The protein below binds the small molecule below.
Small molecule (SMILES): O=c1ccc2ccccc2o1

Sequence of chain 1.A:
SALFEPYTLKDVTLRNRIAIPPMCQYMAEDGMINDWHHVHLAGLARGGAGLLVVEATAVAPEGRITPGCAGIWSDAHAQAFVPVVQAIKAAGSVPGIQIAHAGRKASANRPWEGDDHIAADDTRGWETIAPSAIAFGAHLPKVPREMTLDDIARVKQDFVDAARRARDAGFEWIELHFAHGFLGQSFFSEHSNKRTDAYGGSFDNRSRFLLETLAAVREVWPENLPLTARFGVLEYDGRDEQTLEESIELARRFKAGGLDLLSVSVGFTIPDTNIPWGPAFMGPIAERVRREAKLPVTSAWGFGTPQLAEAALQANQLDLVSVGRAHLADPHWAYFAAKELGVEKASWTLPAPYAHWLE

Binding-site contacts:
Ligand atom C3 contacts residue COU1 of chain 1.E at 4.4 Å.
Ligand atom C1 contacts residue COU1 of chain 1.E at 4.1 Å.
Ligand atom C2 contacts residue ILE68 of chain 1.A at 3.6 Å (hydrophobic).
Ligand atom C4 contacts residue TYR29 of chain 1.A at 3.9 Å (hydrophobic).
Ligand atom C1 contacts residue FNR1 of chain 1.B at 3.2 Å.
Ligand atom C3 contacts residue TYR29 of chain 1.A at 3.5 Å (hydrophobic).
Ligand atom C6 contacts residue FNR1 of chain 1.B at 3.9 Å.
Ligand atom C5 contacts residue TYR29 of chain 1.A at 3.4 Å (hydrophobic).
Ligand atom O2 contacts residue COU1 of chain 1.E at 3.8 Å.
Ligand atom C7 contacts residue COU1 of chain 1.D at 4.1 Å.
Ligand atom C1 contacts residue PHE185 of chain 1.A at 3.6 Å (hydrophobic).
Ligand atom C6 contacts residue TRP360 of chain 2.A at 3.6 Å (hydrophobic).
Ligand atom C4 contacts residue COU1 of chain 1.E at 3.9 Å.
Ligand atom C8 contacts residue FNR1 of chain 1.B at 3.3 Å.
Ligand atom C8 contacts residue COU1 of chain 1.E at 3.4 Å.
Ligand atom C5 contacts residue COU1 of chain 1.E at 4.0 Å.
Ligand atom C2 contacts residue CYS27 of chain 1.A at 4.1 Å (hydrophobic).
Ligand atom O1 contacts residue HIS180 of chain 1.A at 3.0 Å (h-bond).
Ligand atom O2 contacts residue HIS183 of chain 1.A at 3.3 Å (h-bond).
Ligand atom C2 contacts residue FNR1 of chain 1.B at 3.3 Å.
Ligand atom C4 contacts residue FNR1 of chain 1.B at 3.3 Å.
Ligand atom C3 contacts residue CYS27 of chain 1.A at 4.0 Å (hydrophobic).
Ligand atom C5 contacts residue FNR1 of chain 1.B at 3.5 Å.
Ligand atom O1 contacts residue PHE185 of chain 1.A at 3.1 Å.
Ligand atom C9 contacts residue COU1 of chain 1.E at 3.7 Å.
Ligand atom C2 contacts residue PHE185 of chain 1.A at 3.9 Å (hydrophobic).
Ligand atom O2 contacts residue FNR1 of chain 1.B at 3.1 Å.
Ligand atom C1 contacts residue HIS183 of chain 1.A at 3.6 Å.
Ligand atom C7 contacts residue FNR1 of chain 1.B at 3.7 Å.
Ligand atom C7 contacts residue COU1 of chain 1.E at 3.2 Å.
Ligand atom C2 contacts residue COU1 of chain 1.E at 4.3 Å.
Ligand atom C5 contacts residue TRP360 of chain 2.A at 3.9 Å (hydrophobic).
Ligand atom O1 contacts residue HIS183 of chain 1.A at 2.9 Å (h-bond).
Ligand atom C9 contacts residue FNR1 of chain 1.B at 3.3 Å.
Ligand atom C6 contacts residue COU1 of chain 1.E at 3.4 Å.
Ligand atom C1 contacts residue HIS180 of chain 1.A at 4.2 Å.
Ligand atom C3 contacts residue ILE68 of chain 1.A at 4.0 Å (hydrophobic).
Ligand atom C3 contacts residue FNR1 of chain 1.B at 3.2 Å.
Ligand atom O1 contacts residue FNR1 of chain 1.B at 3.1 Å.
Ligand atom C8 contacts residue TRP304 of chain 1.A at 4.0 Å (hydrophobic).

Sequence of chain 2.A:
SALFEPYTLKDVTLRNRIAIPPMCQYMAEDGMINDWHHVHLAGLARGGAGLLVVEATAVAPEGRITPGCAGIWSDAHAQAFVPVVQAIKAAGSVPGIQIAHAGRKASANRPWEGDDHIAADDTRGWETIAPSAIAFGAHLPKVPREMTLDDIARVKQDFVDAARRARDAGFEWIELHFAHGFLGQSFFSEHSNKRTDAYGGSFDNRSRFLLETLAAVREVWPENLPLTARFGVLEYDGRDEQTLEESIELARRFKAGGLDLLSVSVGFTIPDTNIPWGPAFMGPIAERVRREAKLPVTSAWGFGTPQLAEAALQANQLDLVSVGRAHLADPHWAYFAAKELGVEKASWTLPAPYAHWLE